This protein binds this small molecule.
Small molecule (SMILES): CCNc1nc2ccc(C#CC(C)(C)O)cc2n1-c1ncnc(N)n1

Binding-site contacts:
Ligand atom C20 contacts residue ASP160 of chain 1.A at 3.5 Å.
Ligand atom O25 contacts residue PHE161 of chain 1.A at 2.7 Å (h-bond).
Ligand atom C11 contacts residue VAL37 of chain 1.A at 3.8 Å (hydrophobic).
Ligand atom C9 contacts residue SER159 of chain 1.A at 3.4 Å.
Ligand atom C20 contacts residue MET97 of chain 1.A at 3.8 Å (hydrophobic).
Ligand atom C23 contacts residue ASP160 of chain 1.A at 3.7 Å.
Ligand atom N14 contacts residue LEU149 of chain 1.A at 3.8 Å.
Ligand atom N12 contacts residue LEU149 of chain 1.A at 3.8 Å.
Ligand atom C20 contacts residue SER159 of chain 1.A at 3.4 Å.
Ligand atom O25 contacts residue GLU68 of chain 1.A at 2.6 Å (salt-bridge).
Ligand atom C17 contacts residue ALA50 of chain 1.A at 3.6 Å (hydrophobic).
Ligand atom C15 contacts residue LEU100 of chain 1.A at 3.2 Å (hydrophobic).
Ligand atom O25 contacts residue ASP160 of chain 1.A at 3.2 Å.
Ligand atom C17 contacts residue LEU100 of chain 1.A at 3.8 Å (hydrophobic).
Ligand atom C7 contacts residue VAL37 of chain 1.A at 3.5 Å (hydrophobic).
Ligand atom C8 contacts residue ASP160 of chain 1.A at 3.4 Å.
Ligand atom N19 contacts residue ALA50 of chain 1.A at 3.4 Å.
Ligand atom N16 contacts residue PHE99 of chain 1.A at 3.7 Å.
Ligand atom C10 contacts residue SER159 of chain 1.A at 3.4 Å.
Ligand atom C21 contacts residue ASP160 of chain 1.A at 3.3 Å.
Ligand atom C15 contacts residue PHE99 of chain 1.A at 3.8 Å (hydrophobic).
Ligand atom N18 contacts residue LEU149 of chain 1.A at 3.3 Å.
Ligand atom C6 contacts residue VAL37 of chain 1.A at 3.5 Å (hydrophobic).
Ligand atom N19 contacts residue GLU98 of chain 1.A at 2.6 Å (salt-bridge).
Ligand atom C2 contacts residue ILE29 of chain 1.A at 3.4 Å (hydrophobic).
Ligand atom N16 contacts residue LEU100 of chain 1.A at 2.9 Å (h-bond).
Ligand atom C22 contacts residue ASP160 of chain 1.A at 3.7 Å.
Ligand atom N14 contacts residue ILE29 of chain 1.A at 3.5 Å.
Ligand atom C17 contacts residue LEU149 of chain 1.A at 3.6 Å (hydrophobic).
Ligand atom C17 contacts residue GLU98 of chain 1.A at 3.7 Å.
Ligand atom C8 contacts residue VAL37 of chain 1.A at 3.7 Å (hydrophobic).
Ligand atom N19 contacts residue LEU100 of chain 1.A at 3.8 Å.
Ligand atom C1 contacts residue ALA104 of chain 1.A at 3.8 Å (hydrophobic).
Ligand atom N3 contacts residue ILE29 of chain 1.A at 3.6 Å.
Ligand atom C22 contacts residue GLU68 of chain 1.A at 3.4 Å.
Ligand atom C13 contacts residue LEU149 of chain 1.A at 3.3 Å (hydrophobic).
Ligand atom C24 contacts residue GLU68 of chain 1.A at 3.4 Å.
Ligand atom C15 contacts residue ILE29 of chain 1.A at 3.8 Å (hydrophobic).
Ligand atom N19 contacts residue MET97 of chain 1.A at 3.5 Å (h-bond).
Ligand atom C10 contacts residue MET97 of chain 1.A at 3.8 Å (hydrophobic).

Sequence of chain 1.A:
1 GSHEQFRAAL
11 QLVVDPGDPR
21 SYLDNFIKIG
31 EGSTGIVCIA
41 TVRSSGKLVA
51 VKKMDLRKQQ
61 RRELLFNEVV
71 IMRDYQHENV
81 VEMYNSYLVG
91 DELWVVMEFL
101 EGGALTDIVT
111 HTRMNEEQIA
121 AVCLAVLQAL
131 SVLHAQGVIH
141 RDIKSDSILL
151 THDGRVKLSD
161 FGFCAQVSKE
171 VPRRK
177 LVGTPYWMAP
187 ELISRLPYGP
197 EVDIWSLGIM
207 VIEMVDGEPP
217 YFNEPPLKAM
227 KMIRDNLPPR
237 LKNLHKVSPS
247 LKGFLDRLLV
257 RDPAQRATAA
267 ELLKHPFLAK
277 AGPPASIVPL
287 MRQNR